Sequence of chain 18.A:
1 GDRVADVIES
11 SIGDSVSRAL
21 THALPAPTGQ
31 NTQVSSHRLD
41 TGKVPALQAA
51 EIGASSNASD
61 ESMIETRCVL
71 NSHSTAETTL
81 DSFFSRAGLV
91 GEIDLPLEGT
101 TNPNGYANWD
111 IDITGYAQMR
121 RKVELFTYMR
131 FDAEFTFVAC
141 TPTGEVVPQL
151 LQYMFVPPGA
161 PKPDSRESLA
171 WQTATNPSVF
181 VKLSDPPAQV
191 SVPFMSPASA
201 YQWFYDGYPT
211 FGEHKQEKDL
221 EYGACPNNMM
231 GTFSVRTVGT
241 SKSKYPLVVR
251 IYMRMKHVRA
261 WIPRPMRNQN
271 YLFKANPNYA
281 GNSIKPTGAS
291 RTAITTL

Binding-site contacts:
Ligand atom CAN contacts residue PRO177 of chain 18.A at 3.4 Å (hydrophobic).
Ligand atom CAG contacts residue ASN228 of chain 18.A at 3.6 Å.
Ligand atom CAP contacts residue ILE111 of chain 18.A at 3.8 Å (hydrophobic).
Ligand atom CAS contacts residue TRP203 of chain 18.A at 3.8 Å (hydrophobic).
Ligand atom CAH contacts residue GLN202 of chain 18.A at 3.2 Å.
Ligand atom CAA contacts residue TYR153 of chain 18.A at 3.5 Å (hydrophobic).
Ligand atom CAA contacts residue PRO177 of chain 18.A at 3.5 Å (hydrophobic).
Ligand atom CAH contacts residue ASN228 of chain 18.A at 3.4 Å.
Ligand atom CAA contacts residue SER178 of chain 18.A at 3.5 Å.
Ligand atom CAL contacts residue PHE155 of chain 18.A at 3.6 Å (hydrophobic).
Ligand atom CAS contacts residue TYR201 of chain 18.A at 3.5 Å (hydrophobic).
Ligand atom CAT contacts residue TRP203 of chain 18.A at 3.6 Å (hydrophobic).
Ligand atom CAL contacts residue ILE111 of chain 18.A at 3.7 Å (hydrophobic).
Ligand atom CBC contacts residue TRP203 of chain 18.A at 3.6 Å (hydrophobic).
Ligand atom OAE contacts residue ASP112 of chain 18.A at 3.6 Å.
Ligand atom CAZ contacts residue TRP203 of chain 18.A at 3.5 Å (hydrophobic).
Ligand atom CAH contacts residue TRP203 of chain 18.A at 3.5 Å (hydrophobic).
Ligand atom CAT contacts residue ASN228 of chain 18.A at 3.5 Å.
Ligand atom CAF contacts residue PHE137 of chain 18.A at 3.8 Å (hydrophobic).
Ligand atom CAG contacts residue GLN202 of chain 18.A at 3.3 Å.
Ligand atom CAN contacts residue PHE155 of chain 18.A at 3.8 Å (hydrophobic).
Ligand atom OAD contacts residue ALA275 of chain 18.A at 3.2 Å.
Ligand atom CBB contacts residue ILE111 of chain 18.A at 3.6 Å (hydrophobic).
Ligand atom OAX contacts residue ILE111 of chain 18.A at 3.5 Å.
Ligand atom NBG contacts residue TRP203 of chain 18.A at 3.3 Å.
Ligand atom CAK contacts residue PHE135 of chain 18.A at 3.6 Å (hydrophobic).
Ligand atom OAX contacts residue MET195 of chain 18.A at 3.6 Å.
Ligand atom OAE contacts residue ILE113 of chain 18.A at 3.3 Å (h-bond).
Ligand atom CAG contacts residue TRP203 of chain 18.A at 3.7 Å (hydrophobic).
Ligand atom CAJ contacts residue PHE155 of chain 18.A at 3.7 Å (hydrophobic).
Ligand atom CBC contacts residue ASN228 of chain 18.A at 3.8 Å.
Ligand atom OAD contacts residue LYS274 of chain 18.A at 3.0 Å (salt-bridge).
Ligand atom CAO contacts residue ILE111 of chain 18.A at 3.8 Å (hydrophobic).
Ligand atom NAC contacts residue ASP112 of chain 18.A at 2.5 Å (salt-bridge).
Ligand atom NAC contacts residue THR114 of chain 18.A at 3.3 Å (h-bond).
Ligand atom CAI contacts residue PHE135 of chain 18.A at 3.7 Å (hydrophobic).
Ligand atom CAA contacts residue VAL179 of chain 18.A at 3.2 Å (hydrophobic).
Ligand atom CAY contacts residue ASP112 of chain 18.A at 3.8 Å.
Ligand atom NAU contacts residue PHE155 of chain 18.A at 3.7 Å.
Ligand atom CAY contacts residue THR114 of chain 18.A at 3.8 Å.

The small molecule below binds the protein below.
Small molecule (SMILES): CCO/N=C/c1ccc(OCC[C@@H](C)CCN2CCN(c3ccnc(C(N)=O)c3)C2=O)cc1

Sequence of chain 19.C:
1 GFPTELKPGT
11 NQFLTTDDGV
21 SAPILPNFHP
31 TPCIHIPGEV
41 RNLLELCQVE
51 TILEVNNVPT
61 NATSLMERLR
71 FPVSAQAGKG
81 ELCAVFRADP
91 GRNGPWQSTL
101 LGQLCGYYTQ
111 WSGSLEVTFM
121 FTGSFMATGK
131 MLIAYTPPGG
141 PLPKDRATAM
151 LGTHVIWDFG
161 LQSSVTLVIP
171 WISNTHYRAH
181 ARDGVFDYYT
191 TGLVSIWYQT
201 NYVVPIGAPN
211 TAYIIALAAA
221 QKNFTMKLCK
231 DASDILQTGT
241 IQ

Sequence of chain 18.C:
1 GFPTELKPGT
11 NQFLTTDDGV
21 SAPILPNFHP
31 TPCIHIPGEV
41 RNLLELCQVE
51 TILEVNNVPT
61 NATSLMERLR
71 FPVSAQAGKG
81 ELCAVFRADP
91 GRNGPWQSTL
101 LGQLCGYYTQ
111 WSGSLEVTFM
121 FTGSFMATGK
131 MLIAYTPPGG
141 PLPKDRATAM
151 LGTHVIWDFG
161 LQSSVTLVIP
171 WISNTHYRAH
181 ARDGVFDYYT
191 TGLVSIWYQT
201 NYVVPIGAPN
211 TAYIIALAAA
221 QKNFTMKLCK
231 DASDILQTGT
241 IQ